A protein and the small-molecule ligand that binds it are described below.
Small molecule (SMILES): C[n+]1cn([C@@H]2O[C@H](CO[P](=O)(O)O[P](=O)(O)O[P](=O)(O)OC[C@H]3O[C@@H](n4cnc5c(N)ncnc54)[C@H](O)[C@@H]3O[P](=O)(O)OC[C@H]3O[C@@H](n4cnc5c(N)ncnc54)[C@H](O)[C@@H]3O[P](=O)(O)OC[C@H]3O[C@@H](n4cnc5c(N)ncnc54)[C@H](O)[C@@H]3O)[C@@H](O)[C@H]2O)c2nc(N)[nH]c(=O)c21

Sequence of chain 1.A:
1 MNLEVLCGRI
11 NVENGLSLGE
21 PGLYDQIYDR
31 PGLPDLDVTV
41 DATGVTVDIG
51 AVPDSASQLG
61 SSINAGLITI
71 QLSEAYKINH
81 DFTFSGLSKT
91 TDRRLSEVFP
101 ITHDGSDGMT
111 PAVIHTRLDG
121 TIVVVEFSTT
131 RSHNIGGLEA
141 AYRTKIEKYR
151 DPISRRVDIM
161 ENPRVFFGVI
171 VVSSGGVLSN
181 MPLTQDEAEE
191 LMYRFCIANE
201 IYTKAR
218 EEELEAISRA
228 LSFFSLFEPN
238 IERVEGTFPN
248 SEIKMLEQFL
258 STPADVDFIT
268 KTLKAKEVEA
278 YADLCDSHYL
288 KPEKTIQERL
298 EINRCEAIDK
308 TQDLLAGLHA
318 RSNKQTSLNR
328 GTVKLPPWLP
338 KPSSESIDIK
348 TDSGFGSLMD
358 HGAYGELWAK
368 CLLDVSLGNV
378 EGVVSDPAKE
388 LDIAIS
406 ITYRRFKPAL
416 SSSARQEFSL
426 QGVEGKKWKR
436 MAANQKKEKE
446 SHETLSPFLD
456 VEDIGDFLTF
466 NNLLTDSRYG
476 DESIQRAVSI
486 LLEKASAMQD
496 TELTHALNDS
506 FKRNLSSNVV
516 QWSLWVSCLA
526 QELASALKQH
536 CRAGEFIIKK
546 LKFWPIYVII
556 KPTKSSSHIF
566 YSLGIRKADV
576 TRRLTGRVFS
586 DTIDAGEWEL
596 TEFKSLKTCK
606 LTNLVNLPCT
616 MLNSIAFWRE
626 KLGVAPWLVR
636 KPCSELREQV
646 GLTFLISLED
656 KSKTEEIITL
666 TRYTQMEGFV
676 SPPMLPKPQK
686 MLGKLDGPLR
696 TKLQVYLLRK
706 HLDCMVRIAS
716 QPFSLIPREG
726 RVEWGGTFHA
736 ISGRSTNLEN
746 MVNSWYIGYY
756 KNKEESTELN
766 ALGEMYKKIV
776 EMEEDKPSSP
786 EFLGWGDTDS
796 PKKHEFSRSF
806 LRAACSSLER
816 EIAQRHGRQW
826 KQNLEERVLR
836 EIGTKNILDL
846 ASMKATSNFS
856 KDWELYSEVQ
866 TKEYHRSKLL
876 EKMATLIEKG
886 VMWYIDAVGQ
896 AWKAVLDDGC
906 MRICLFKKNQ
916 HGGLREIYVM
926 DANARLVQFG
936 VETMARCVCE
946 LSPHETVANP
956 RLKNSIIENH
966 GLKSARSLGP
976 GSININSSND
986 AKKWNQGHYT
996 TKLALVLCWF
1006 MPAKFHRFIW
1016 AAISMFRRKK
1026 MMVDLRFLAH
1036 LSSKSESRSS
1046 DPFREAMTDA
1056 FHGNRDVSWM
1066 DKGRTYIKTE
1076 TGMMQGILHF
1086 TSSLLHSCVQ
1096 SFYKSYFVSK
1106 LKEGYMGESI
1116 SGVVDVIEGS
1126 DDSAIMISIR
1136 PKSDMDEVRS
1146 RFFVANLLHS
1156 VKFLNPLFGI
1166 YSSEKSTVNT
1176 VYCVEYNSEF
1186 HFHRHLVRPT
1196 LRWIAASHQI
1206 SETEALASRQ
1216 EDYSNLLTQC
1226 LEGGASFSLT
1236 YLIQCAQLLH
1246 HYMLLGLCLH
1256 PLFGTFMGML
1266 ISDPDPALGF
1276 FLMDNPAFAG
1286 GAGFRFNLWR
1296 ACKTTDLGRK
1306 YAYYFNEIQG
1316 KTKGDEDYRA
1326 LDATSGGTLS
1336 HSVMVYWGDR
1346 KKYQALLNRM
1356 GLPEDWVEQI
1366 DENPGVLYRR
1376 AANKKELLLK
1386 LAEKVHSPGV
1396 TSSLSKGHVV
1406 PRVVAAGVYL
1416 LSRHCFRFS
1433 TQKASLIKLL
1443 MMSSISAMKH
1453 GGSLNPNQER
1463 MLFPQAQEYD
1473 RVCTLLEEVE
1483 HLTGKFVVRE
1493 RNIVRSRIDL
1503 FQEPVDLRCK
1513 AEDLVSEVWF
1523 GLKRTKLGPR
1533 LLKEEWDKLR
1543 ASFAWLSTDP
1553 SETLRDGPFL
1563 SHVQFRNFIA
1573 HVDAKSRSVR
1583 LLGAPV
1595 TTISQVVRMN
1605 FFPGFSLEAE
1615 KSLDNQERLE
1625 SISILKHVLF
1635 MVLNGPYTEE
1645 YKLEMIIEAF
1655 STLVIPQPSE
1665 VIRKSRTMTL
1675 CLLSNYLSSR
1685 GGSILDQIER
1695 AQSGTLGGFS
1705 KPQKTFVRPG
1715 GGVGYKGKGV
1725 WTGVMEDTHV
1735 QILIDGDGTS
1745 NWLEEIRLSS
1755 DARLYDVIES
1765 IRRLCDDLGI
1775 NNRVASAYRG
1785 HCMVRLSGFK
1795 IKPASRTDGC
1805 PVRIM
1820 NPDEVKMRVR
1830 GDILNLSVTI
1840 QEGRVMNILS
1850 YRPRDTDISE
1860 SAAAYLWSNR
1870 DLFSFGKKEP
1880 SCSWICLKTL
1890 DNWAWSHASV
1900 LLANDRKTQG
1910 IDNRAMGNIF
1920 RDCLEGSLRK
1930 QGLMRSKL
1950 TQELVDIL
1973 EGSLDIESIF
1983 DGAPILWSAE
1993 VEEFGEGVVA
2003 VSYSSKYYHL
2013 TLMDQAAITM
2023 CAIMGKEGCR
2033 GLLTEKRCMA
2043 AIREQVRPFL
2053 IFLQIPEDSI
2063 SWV

Binding-site contacts:
Ligand atom N2 contacts residue ASN1745 of chain 1.A at 2.8 Å (h-bond).
Ligand atom C4 contacts residue PHE1703 of chain 1.A at 3.5 Å (hydrophobic).
Ligand atom N1 contacts residue TYR1719 of chain 1.A at 3.4 Å.
Ligand atom O6 contacts residue GLN1707 of chain 1.A at 2.6 Å (h-bond).
Ligand atom C2 contacts residue TYR1719 of chain 1.A at 3.5 Å (hydrophobic).
Ligand atom O5' contacts residue SER1849 of chain 1.A at 3.4 Å (h-bond).
Ligand atom N7 contacts residue PHE1703 of chain 1.A at 3.5 Å.
Ligand atom O2B contacts residue ASN1846 of chain 1.A at 2.7 Å (h-bond).
Ligand atom P contacts residue ARG1851 of chain 1.A at 3.4 Å.
Ligand atom C2 contacts residue PHE1703 of chain 1.A at 3.6 Å (hydrophobic).
Ligand atom OP1 contacts residue LEU1772 of chain 1.A at 3.2 Å (h-bond).
Ligand atom C6 contacts residue PHE1703 of chain 1.A at 3.4 Å (hydrophobic).
Ligand atom N1 contacts residue GLN1707 of chain 1.A at 3.5 Å.
Ligand atom O4' contacts residue TYR1719 of chain 1.A at 3.6 Å.
Ligand atom PB contacts residue ARG1829 of chain 1.A at 3.6 Å.
Ligand atom O2' contacts residue LEU1772 of chain 1.A at 3.3 Å.
Ligand atom N1 contacts residue VAL1717 of chain 1.A at 3.6 Å.
Ligand atom OP1 contacts residue ARG1829 of chain 1.A at 3.6 Å (salt-bridge).
Ligand atom C1' contacts residue TYR1719 of chain 1.A at 3.6 Å (hydrophobic).
Ligand atom N1 contacts residue PHE1703 of chain 1.A at 3.4 Å.
Ligand atom N9 contacts residue TYR1719 of chain 1.A at 3.6 Å.
Ligand atom O6 contacts residue PRO1706 of chain 1.A at 3.5 Å.
Ligand atom OP1 contacts residue ILE1832 of chain 1.A at 3.2 Å.
Ligand atom O3' contacts residue ARG1851 of chain 1.A at 2.9 Å (salt-bridge).
Ligand atom C5 contacts residue PHE1703 of chain 1.A at 3.4 Å (hydrophobic).
Ligand atom O2B contacts residue ARG1829 of chain 1.A at 3.4 Å (salt-bridge).
Ligand atom O6 contacts residue PHE1703 of chain 1.A at 3.5 Å.
Ligand atom C4 contacts residue TYR1719 of chain 1.A at 3.5 Å (hydrophobic).
Ligand atom N7 contacts residue GLY1716 of chain 1.A at 3.0 Å (h-bond).
Ligand atom O3B contacts residue ARG1829 of chain 1.A at 2.6 Å (salt-bridge).
Ligand atom C8 contacts residue GLY1716 of chain 1.A at 3.4 Å.
Ligand atom N3 contacts residue PHE1703 of chain 1.A at 3.6 Å.
Ligand atom O1A contacts residue ASN1834 of chain 1.A at 3.3 Å (h-bond).
Ligand atom C2' contacts residue TYR1719 of chain 1.A at 3.4 Å (hydrophobic).
Ligand atom C1' contacts residue ARG1851 of chain 1.A at 3.4 Å.
Ligand atom C5' contacts residue TYR1719 of chain 1.A at 3.6 Å (hydrophobic).
Ligand atom N3 contacts residue TYR1719 of chain 1.A at 3.2 Å.
Ligand atom O1A contacts residue SER1849 of chain 1.A at 2.7 Å (h-bond).
Ligand atom PA contacts residue SER1849 of chain 1.A at 3.2 Å.
Ligand atom OP1 contacts residue ARG1851 of chain 1.A at 3.1 Å (salt-bridge).